The small molecule below binds the protein below.
Small molecule (SMILES): CC(C)NC[C@H](O)COc1cccc2[nH]c3ccccc3c12

Binding-site contacts:
Ligand atom C6 contacts residue ASN407 of chain 1.B at 3.7 Å.
Ligand atom N7 contacts residue SER345 of chain 1.B at 3.6 Å (h-bond).
Ligand atom C11 contacts residue THR260 of chain 1.B at 3.6 Å.
Ligand atom C22 contacts residue ASN426 of chain 1.B at 3.7 Å.
Ligand atom C21 contacts residue ASP255 of chain 1.B at 3.9 Å.
Ligand atom C11 contacts residue VAL256 of chain 1.B at 3.4 Å (hydrophobic).
Ligand atom C16 contacts residue ASN426 of chain 1.B at 3.3 Å.
Ligand atom C12 contacts residue VAL259 of chain 1.B at 3.7 Å (hydrophobic).
Ligand atom C13 contacts residue VAL256 of chain 1.B at 3.6 Å (hydrophobic).
Ligand atom C22 contacts residue TYR430 of chain 1.B at 3.4 Å (hydrophobic).
Ligand atom C2 contacts residue PHE335 of chain 1.B at 4.0 Å (hydrophobic).
Ligand atom O17 contacts residue TRP400 of chain 1.B at 3.5 Å.
Ligand atom C5 contacts residue PHE335 of chain 1.B at 3.8 Å (hydrophobic).
Ligand atom C16 contacts residue ASP255 of chain 1.B at 3.0 Å.
Ligand atom C9 contacts residue VAL256 of chain 1.B at 4.0 Å (hydrophobic).
Ligand atom O17 contacts residue ASP255 of chain 1.B at 2.4 Å (salt-bridge).
Ligand atom N19 contacts residue ASN426 of chain 1.B at 3.0 Å (h-bond).
Ligand atom C21 contacts residue THR252 of chain 1.B at 3.8 Å.
Ligand atom C6 contacts residue PHE335 of chain 1.B at 3.4 Å (hydrophobic).
Ligand atom O17 contacts residue TYR430 of chain 1.B at 3.1 Å.
Ligand atom C21 contacts residue PHE335 of chain 1.B at 3.6 Å (hydrophobic).
Ligand atom C20 contacts residue TYR430 of chain 1.B at 3.9 Å (hydrophobic).
Ligand atom C2 contacts residue ASN407 of chain 1.B at 3.5 Å.
Ligand atom C15 contacts residue TRP400 of chain 1.B at 3.9 Å (hydrophobic).
Ligand atom C10 contacts residue SER349 of chain 1.B at 3.8 Å.
Ligand atom C20 contacts residue ASP255 of chain 1.B at 3.6 Å.
Ligand atom C20 contacts residue ASN426 of chain 1.B at 3.5 Å.
Ligand atom O14 contacts residue VAL256 of chain 1.B at 3.7 Å.
Ligand atom C1 contacts residue PHE335 of chain 1.B at 3.5 Å (hydrophobic).
Ligand atom C22 contacts residue TRP251 of chain 1.B at 3.3 Å (hydrophobic).
Ligand atom C1 contacts residue ASN407 of chain 1.B at 3.2 Å.
Ligand atom C18 contacts residue ASP255 of chain 1.B at 2.6 Å.
Ligand atom C18 contacts residue ASN426 of chain 1.B at 3.5 Å.
Ligand atom C15 contacts residue ASP255 of chain 1.B at 3.7 Å.
Ligand atom C12 contacts residue VAL256 of chain 1.B at 3.6 Å (hydrophobic).
Ligand atom O17 contacts residue ASN426 of chain 1.B at 3.0 Å (h-bond).
Ligand atom C10 contacts residue VAL256 of chain 1.B at 3.7 Å (hydrophobic).
Ligand atom N19 contacts residue TYR430 of chain 1.B at 3.2 Å (h-bond).
Ligand atom N19 contacts residue ASP255 of chain 1.B at 2.5 Å (salt-bridge).
Ligand atom C15 contacts residue VAL259 of chain 1.B at 3.8 Å (hydrophobic).

Sequence of chain 1.B:
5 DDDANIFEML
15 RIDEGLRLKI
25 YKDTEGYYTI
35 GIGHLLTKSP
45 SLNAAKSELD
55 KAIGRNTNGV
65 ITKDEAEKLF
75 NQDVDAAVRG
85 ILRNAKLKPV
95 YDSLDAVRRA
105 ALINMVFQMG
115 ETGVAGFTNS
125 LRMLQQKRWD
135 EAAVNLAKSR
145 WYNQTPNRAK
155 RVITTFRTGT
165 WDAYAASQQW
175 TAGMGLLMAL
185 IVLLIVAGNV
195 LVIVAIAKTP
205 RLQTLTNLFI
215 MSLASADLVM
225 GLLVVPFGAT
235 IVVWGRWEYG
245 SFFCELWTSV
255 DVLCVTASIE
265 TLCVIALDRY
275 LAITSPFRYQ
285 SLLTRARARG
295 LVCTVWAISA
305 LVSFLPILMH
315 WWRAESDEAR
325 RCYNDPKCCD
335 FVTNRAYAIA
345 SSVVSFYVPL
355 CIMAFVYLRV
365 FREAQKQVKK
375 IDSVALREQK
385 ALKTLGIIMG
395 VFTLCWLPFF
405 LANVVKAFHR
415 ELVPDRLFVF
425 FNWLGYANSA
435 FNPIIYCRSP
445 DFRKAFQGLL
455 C